Binding-site contacts:
Ligand atom C8 contacts residue ASN1134 of chain 1.A at 3.9 Å.
Ligand atom N2 contacts residue ASN1134 of chain 1.A at 2.9 Å (h-bond).
Ligand atom C5 contacts residue ASN1134 of chain 1.A at 3.7 Å.
Ligand atom C7 contacts residue ASN1134 of chain 1.A at 3.3 Å.
Ligand atom C2 contacts residue ASN1134 of chain 1.A at 2.5 Å.
Ligand atom C8 contacts residue VAL1133 of chain 1.A at 4.4 Å (hydrophobic).
Ligand atom C4 contacts residue ASN1134 of chain 1.A at 4.3 Å.
Ligand atom O7 contacts residue ASN1134 of chain 1.A at 3.2 Å (h-bond).
Ligand atom C1 contacts residue ASN1134 of chain 1.A at 1.5 Å.
Ligand atom O5 contacts residue ASN1134 of chain 1.A at 2.4 Å (h-bond).
Ligand atom C8 contacts residue ILE1132 of chain 1.A at 4.1 Å (hydrophobic).
Ligand atom C3 contacts residue ASN1134 of chain 1.A at 3.8 Å.

Sequence of chain 1.A:
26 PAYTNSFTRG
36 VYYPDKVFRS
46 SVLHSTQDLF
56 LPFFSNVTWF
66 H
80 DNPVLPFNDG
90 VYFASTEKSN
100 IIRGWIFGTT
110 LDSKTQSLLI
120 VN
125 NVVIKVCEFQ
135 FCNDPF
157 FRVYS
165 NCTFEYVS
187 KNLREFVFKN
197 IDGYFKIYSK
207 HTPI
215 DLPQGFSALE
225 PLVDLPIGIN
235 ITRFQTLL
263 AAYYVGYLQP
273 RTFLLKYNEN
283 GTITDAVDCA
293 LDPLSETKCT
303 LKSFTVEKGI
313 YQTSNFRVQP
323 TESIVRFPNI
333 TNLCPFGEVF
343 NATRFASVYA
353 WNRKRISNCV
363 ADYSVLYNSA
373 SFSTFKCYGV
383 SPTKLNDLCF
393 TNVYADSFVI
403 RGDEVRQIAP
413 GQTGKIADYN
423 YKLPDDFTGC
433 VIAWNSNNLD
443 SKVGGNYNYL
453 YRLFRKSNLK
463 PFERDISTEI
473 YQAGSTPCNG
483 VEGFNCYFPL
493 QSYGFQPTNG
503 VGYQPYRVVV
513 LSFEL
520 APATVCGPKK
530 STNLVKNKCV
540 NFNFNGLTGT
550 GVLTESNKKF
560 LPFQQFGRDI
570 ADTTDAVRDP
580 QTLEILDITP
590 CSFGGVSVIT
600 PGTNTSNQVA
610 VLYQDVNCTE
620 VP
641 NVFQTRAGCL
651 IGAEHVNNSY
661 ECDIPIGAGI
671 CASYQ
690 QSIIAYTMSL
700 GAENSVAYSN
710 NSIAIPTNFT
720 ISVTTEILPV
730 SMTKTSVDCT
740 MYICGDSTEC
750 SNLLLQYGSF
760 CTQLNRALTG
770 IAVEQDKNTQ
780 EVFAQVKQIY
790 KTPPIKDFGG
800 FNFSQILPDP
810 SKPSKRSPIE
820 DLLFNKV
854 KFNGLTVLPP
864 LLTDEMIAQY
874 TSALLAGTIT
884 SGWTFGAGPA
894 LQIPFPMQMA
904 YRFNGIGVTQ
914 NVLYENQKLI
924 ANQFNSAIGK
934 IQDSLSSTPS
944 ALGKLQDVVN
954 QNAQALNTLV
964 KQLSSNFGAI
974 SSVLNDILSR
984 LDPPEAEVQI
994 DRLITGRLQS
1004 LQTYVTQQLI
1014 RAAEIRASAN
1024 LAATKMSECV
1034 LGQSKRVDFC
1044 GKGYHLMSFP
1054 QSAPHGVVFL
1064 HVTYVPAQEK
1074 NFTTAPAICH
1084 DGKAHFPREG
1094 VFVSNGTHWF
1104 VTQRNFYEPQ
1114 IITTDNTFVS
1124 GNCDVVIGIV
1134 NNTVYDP

This protein binds this small molecule.
Small molecule (SMILES): CC(=O)N[C@@H]1[C@@H](O)[C@H](O)[C@@H](CO)O[C@H]1O